Sequence of chain 1.B:
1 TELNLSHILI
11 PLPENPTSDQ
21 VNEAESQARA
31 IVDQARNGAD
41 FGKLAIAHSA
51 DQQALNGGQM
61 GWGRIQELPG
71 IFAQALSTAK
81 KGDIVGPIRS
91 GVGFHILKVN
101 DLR

Binding-site contacts:
Ligand atom OD1 contacts residue GLY91 of chain 1.B at 3.7 Å.
Ligand atom CE2 contacts residue ARG64 of chain 1.A at 3.6 Å.
Ligand atom CE2 contacts residue LEU68 of chain 1.A at 3.5 Å (hydrophobic).
Ligand atom CG contacts residue GLY91 of chain 1.B at 3.4 Å.
Ligand atom CB contacts residue MET60 of chain 1.A at 3.6 Å (hydrophobic).
Ligand atom CE1 contacts residue LEU3 of chain 1.A at 3.5 Å (hydrophobic).
Ligand atom OG1 contacts residue GLU67 of chain 1.A at 3.2 Å.
Ligand atom CE3 contacts residue MET60 of chain 1.B at 3.7 Å (hydrophobic).
Ligand atom CG contacts residue GLU67 of chain 1.A at 3.7 Å.
Ligand atom NE1 contacts residue LEU68 of chain 1.B at 3.5 Å.
Ligand atom CB contacts residue MET60 of chain 1.A at 3.3 Å (hydrophobic).
Ligand atom ND2 contacts residue GLY63 of chain 1.A at 3.7 Å.
Ligand atom N contacts residue TRP62 of chain 1.A at 3.0 Å (h-bond).
Ligand atom CD1 contacts residue GLU67 of chain 1.B at 3.4 Å.
Ligand atom CZ contacts residue LEU68 of chain 1.A at 3.6 Å (hydrophobic).
Ligand atom CB contacts residue GLN52 of chain 1.A at 3.7 Å.
Ligand atom ND2 contacts residue GLY91 of chain 1.B at 3.5 Å.
Ligand atom CD1 contacts residue TRP62 of chain 1.A at 3.5 Å (hydrophobic).
Ligand atom CZ3 contacts residue MET60 of chain 1.B at 3.4 Å (hydrophobic).
Ligand atom CD1 contacts residue HIS7 of chain 1.A at 3.5 Å.
Ligand atom CZ3 contacts residue PHE72 of chain 1.B at 3.6 Å (hydrophobic).
Ligand atom CA contacts residue TRP62 of chain 1.A at 3.2 Å (hydrophobic).
Ligand atom NE contacts residue GLN53 of chain 1.B at 3.5 Å (h-bond).
Ligand atom ND2 contacts residue GLU67 of chain 1.A at 2.8 Å (salt-bridge).
Ligand atom CG contacts residue MET60 of chain 1.B at 3.7 Å (hydrophobic).
Ligand atom CH2 contacts residue MET60 of chain 1.B at 3.6 Å (hydrophobic).
Ligand atom C contacts residue TRP62 of chain 1.A at 3.5 Å (hydrophobic).
Ligand atom CZ contacts residue ARG64 of chain 1.A at 3.6 Å.
Ligand atom CZ contacts residue GLY63 of chain 1.A at 3.3 Å.
Ligand atom CE1 contacts residue GLY63 of chain 1.A at 3.3 Å.
Ligand atom CE2 contacts residue GLY63 of chain 1.A at 3.6 Å.
Ligand atom CD1 contacts residue GLY61 of chain 1.A at 3.6 Å.
Ligand atom ND2 contacts residue TRP62 of chain 1.A at 3.6 Å (h-bond).
Ligand atom CE contacts residue TRP62 of chain 1.B at 3.7 Å (hydrophobic).
Ligand atom NZ contacts residue GLU14 of chain 1.A at 2.8 Å (salt-bridge).
Ligand atom CG contacts residue TRP62 of chain 1.A at 3.7 Å (hydrophobic).
Ligand atom CD1 contacts residue GLY63 of chain 1.A at 3.6 Å.
Ligand atom CE1 contacts residue SER90 of chain 1.A at 3.6 Å.
Ligand atom CB contacts residue GLY91 of chain 1.B at 3.7 Å.
Ligand atom CE1 contacts residue HIS95 of chain 1.A at 3.6 Å.

Sequence of chain 1.A:
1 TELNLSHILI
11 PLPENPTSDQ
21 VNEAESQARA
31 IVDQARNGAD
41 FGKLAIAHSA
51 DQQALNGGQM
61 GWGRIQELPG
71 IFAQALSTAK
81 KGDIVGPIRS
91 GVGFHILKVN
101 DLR

The small molecule below binds the protein below.
Small molecule (SMILES): CC[C@H](C)[C@H](NC(=O)[C@H](CC(=O)O)NC(=O)[C@H](CC1=c2ccccc2=NC1)NC(=O)[C@H](Cc1ccccc1)NC(=O)[C@H](CCCCN)NC(=O)[C@H](CC(C)C)NC(=O)[C@@H](NC(=O)[C@H](Cc1ccccc1)NC(=O)[C@@H](N)CC(N)=O)[C@@H](C)O)C(=O)N[C@@H](Cc1ccccc1)C(=O)N[C@@H](CCCN=C(N)N)C(=O)N[C@@H](CCCCN)C(=O)O